This small molecule binds to this protein.
Small molecule (SMILES): NCC(=O)O

Binding-site contacts:
Ligand atom CA contacts residue ARG32 of chain 2.A at 4.3 Å.
Ligand atom O contacts residue ARG32 of chain 2.A at 3.4 Å.
Ligand atom OXT contacts residue ARG32 of chain 2.A at 3.5 Å.
Ligand atom N contacts residue ARG32 of chain 2.A at 3.8 Å.
Ligand atom C contacts residue ARG32 of chain 2.A at 3.6 Å.

Sequence of chain 2.A:
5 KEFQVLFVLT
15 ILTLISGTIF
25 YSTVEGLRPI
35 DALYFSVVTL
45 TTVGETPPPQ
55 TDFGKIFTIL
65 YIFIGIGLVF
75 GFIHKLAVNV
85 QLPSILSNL